Sequence of chain 1.A:
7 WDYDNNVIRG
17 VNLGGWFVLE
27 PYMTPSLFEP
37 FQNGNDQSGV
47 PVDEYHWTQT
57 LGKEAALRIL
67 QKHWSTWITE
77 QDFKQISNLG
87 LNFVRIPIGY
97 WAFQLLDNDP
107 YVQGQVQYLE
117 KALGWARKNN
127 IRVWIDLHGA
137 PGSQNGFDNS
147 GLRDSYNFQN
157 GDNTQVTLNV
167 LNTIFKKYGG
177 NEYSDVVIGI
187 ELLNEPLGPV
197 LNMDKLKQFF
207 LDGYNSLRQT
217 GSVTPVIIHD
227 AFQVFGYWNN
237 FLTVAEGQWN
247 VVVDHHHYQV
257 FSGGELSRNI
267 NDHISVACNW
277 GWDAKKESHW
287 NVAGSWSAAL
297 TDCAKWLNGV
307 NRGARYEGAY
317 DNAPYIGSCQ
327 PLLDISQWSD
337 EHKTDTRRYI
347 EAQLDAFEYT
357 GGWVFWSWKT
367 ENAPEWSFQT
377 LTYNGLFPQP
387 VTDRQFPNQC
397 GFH

Binding-site contacts:
Ligand atom O3 contacts residue TRP362 of chain 1.A at 3.2 Å.
Ligand atom O2 contacts residue SER291 of chain 1.A at 3.3 Å (h-bond).
Ligand atom C2 contacts residue TYR254 of chain 1.A at 3.3 Å (hydrophobic).
Ligand atom O6 contacts residue LEU303 of chain 1.A at 3.5 Å (h-bond).
Ligand atom C4 contacts residue TYR28 of chain 1.A at 3.8 Å (hydrophobic).
Ligand atom O12 contacts residue GLU191 of chain 1.A at 3.8 Å.
Ligand atom C4 contacts residue ASN145 of chain 1.A at 3.8 Å.
Ligand atom C1 contacts residue TYR254 of chain 1.A at 3.5 Å (hydrophobic).
Ligand atom O7 contacts residue PHE257 of chain 1.A at 3.6 Å.
Ligand atom O4 contacts residue TYR28 of chain 1.A at 2.8 Å (h-bond).
Ligand atom O2 contacts residue GLU191 of chain 1.A at 2.7 Å (salt-bridge).
Ligand atom O12 contacts residue PHE257 of chain 1.A at 3.8 Å.
Ligand atom C6 contacts residue LEU303 of chain 1.A at 3.5 Å (hydrophobic).
Ligand atom C14 contacts residue PHE143 of chain 1.A at 3.7 Å (hydrophobic).
Ligand atom O3 contacts residue TYR254 of chain 1.A at 3.8 Å.
Ligand atom O14 contacts residue PRO195 of chain 1.A at 3.5 Å.
Ligand atom O14 contacts residue LEU193 of chain 1.A at 3.5 Å.
Ligand atom C4 contacts residue GLU26 of chain 1.A at 3.7 Å.
Ligand atom C15 contacts residue LEU193 of chain 1.A at 3.7 Å (hydrophobic).
Ligand atom C7 contacts residue PHE143 of chain 1.A at 3.9 Å (hydrophobic).
Ligand atom C11 contacts residue PHE143 of chain 1.A at 3.5 Å (hydrophobic).
Ligand atom O4 contacts residue TRP362 of chain 1.A at 3.1 Å (h-bond).
Ligand atom O14 contacts residue PHE228 of chain 1.A at 3.2 Å.
Ligand atom C6 contacts residue TYR28 of chain 1.A at 3.4 Å (hydrophobic).
Ligand atom O3 contacts residue SER291 of chain 1.A at 3.7 Å.
Ligand atom C15 contacts residue PHE228 of chain 1.A at 3.4 Å (hydrophobic).
Ligand atom C1 contacts residue PHE257 of chain 1.A at 3.9 Å (hydrophobic).
Ligand atom O2 contacts residue TYR254 of chain 1.A at 2.6 Å (h-bond).
Ligand atom O12 contacts residue TYR254 of chain 1.A at 3.6 Å.
Ligand atom O2 contacts residue HIS252 of chain 1.A at 3.9 Å.
Ligand atom C2 contacts residue GLU191 of chain 1.A at 3.6 Å.
Ligand atom C14 contacts residue PHE228 of chain 1.A at 3.7 Å (hydrophobic).
Ligand atom O10 contacts residue ASN145 of chain 1.A at 3.0 Å (h-bond).
Ligand atom O5 contacts residue PHE257 of chain 1.A at 3.6 Å.
Ligand atom O6 contacts residue ASN145 of chain 1.A at 3.3 Å (h-bond).
Ligand atom C12 contacts residue PHE143 of chain 1.A at 3.8 Å (hydrophobic).
Ligand atom C8 contacts residue PHE257 of chain 1.A at 3.7 Å (hydrophobic).
Ligand atom C12 contacts residue GLU191 of chain 1.A at 3.2 Å.
Ligand atom C3 contacts residue TYR254 of chain 1.A at 3.3 Å (hydrophobic).
Ligand atom O4 contacts residue GLU26 of chain 1.A at 2.8 Å (salt-bridge).

The protein below binds the small molecule below.
Small molecule (SMILES): O=[N+]([O-])c1ccc(O[C@@H]2O[C@H](CO[C@@H]3O[C@H](CO)[C@@H](O)[C@H](O)[C@H]3O)[C@@H](O)[C@H](O)[C@H]2O)cc1